A small-molecule ligand and the protein it binds are described below.
Small molecule (SMILES): NC(N)=NCCC[C@H](NC(=O)[C@@H]1CCCN1)C(=O)N[C@H](C=O)Cc1cnc[nH]1

Sequence of chain 50.Q:
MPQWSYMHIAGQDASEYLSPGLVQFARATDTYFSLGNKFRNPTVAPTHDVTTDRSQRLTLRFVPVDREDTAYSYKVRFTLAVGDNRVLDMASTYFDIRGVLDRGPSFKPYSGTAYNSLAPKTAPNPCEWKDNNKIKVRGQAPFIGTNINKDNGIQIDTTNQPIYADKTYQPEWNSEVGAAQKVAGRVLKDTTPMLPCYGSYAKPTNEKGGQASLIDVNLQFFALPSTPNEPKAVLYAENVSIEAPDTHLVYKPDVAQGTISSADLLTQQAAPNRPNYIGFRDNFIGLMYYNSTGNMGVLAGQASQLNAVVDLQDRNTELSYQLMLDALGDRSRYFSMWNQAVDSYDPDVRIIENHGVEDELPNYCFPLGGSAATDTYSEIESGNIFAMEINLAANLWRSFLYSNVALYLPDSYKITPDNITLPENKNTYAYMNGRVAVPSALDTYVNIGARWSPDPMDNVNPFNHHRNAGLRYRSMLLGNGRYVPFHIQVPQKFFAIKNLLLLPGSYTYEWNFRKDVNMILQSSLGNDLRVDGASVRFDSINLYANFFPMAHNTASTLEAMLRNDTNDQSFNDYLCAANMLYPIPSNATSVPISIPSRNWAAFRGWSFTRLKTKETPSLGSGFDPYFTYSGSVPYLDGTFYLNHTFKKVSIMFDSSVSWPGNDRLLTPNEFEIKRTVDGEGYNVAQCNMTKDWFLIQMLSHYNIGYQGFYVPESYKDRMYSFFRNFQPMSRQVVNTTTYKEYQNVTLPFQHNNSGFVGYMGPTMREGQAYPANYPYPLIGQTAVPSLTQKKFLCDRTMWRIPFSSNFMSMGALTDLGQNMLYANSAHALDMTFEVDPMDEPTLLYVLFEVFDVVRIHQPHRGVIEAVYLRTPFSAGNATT

Binding-site contacts:
Ligand atom CA contacts residue ARG649 of chain 50.Q at 3.4 Å.
Ligand atom CB contacts residue ARG649 of chain 50.Q at 3.6 Å.
Ligand atom CB contacts residue GLU894 of chain 50.Q at 3.5 Å.
Ligand atom CD contacts residue CYS621 of chain 50.Q at 3.6 Å (hydrophobic).
Ligand atom CG contacts residue GLU894 of chain 50.Q at 3.9 Å.
Ligand atom CG contacts residue ARG46 of chain 50.S at 3.9 Å.
Ligand atom N contacts residue ASP618 of chain 50.Q at 3.9 Å.
Ligand atom NE2 contacts residue GLU894 of chain 50.Q at 4.1 Å.
Ligand atom CA contacts residue TYR619 of chain 50.Q at 3.8 Å (hydrophobic).
Ligand atom N contacts residue CYS621 of chain 50.Q at 2.8 Å (h-bond).
Ligand atom CB contacts residue PHE896 of chain 50.Q at 3.3 Å (hydrophobic).
Ligand atom O contacts residue ARG845 of chain 50.Q at 3.8 Å.
Ligand atom CB contacts residue TYR619 of chain 50.Q at 3.8 Å (hydrophobic).
Ligand atom CB contacts residue ALA857 of chain 50.Q at 3.9 Å (hydrophobic).
Ligand atom ND1 contacts residue LEU620 of chain 50.Q at 3.0 Å.
Ligand atom C contacts residue TYR619 of chain 50.Q at 3.1 Å (hydrophobic).
Ligand atom CD contacts residue ARG46 of chain 50.S at 4.1 Å.
Ligand atom N contacts residue ASN617 of chain 50.Q at 3.6 Å.
Ligand atom CG contacts residue TYR619 of chain 50.Q at 3.8 Å (hydrophobic).
Ligand atom CA contacts residue TYR619 of chain 50.Q at 3.9 Å (hydrophobic).
Ligand atom N contacts residue TYR619 of chain 50.Q at 3.6 Å.
Ligand atom CD2 contacts residue ARG845 of chain 50.Q at 3.5 Å.
Ligand atom O contacts residue ALA857 of chain 50.Q at 4.0 Å.
Ligand atom CD contacts residue ASP897 of chain 50.Q at 3.5 Å.
Ligand atom CB contacts residue TYR619 of chain 50.Q at 3.0 Å (hydrophobic).
Ligand atom CB contacts residue ARG649 of chain 50.Q at 4.1 Å.
Ligand atom C contacts residue ARG845 of chain 50.Q at 3.6 Å.
Ligand atom CD2 contacts residue GLU894 of chain 50.Q at 3.7 Å.
Ligand atom N contacts residue TYR619 of chain 50.Q at 3.5 Å (h-bond).
Ligand atom CA contacts residue CYS621 of chain 50.Q at 3.7 Å (hydrophobic).
Ligand atom CE1 contacts residue MET843 of chain 50.Q at 3.6 Å (hydrophobic).
Ligand atom CD contacts residue ASN617 of chain 50.Q at 3.2 Å.
Ligand atom O contacts residue ARG649 of chain 50.Q at 3.9 Å.
Ligand atom CE1 contacts residue LEU348 of chain 50.Q at 3.9 Å (hydrophobic).
Ligand atom O contacts residue TYR619 of chain 50.Q at 2.6 Å.
Ligand atom CD contacts residue PHE896 of chain 50.Q at 4.1 Å (hydrophobic).
Ligand atom N contacts residue ARG649 of chain 50.Q at 4.1 Å.
Ligand atom CE1 contacts residue LEU620 of chain 50.Q at 3.5 Å (hydrophobic).
Ligand atom CG contacts residue ASN617 of chain 50.Q at 4.1 Å.
Ligand atom CG contacts residue PHE896 of chain 50.Q at 3.0 Å (hydrophobic).

Sequence of chain 50.S:
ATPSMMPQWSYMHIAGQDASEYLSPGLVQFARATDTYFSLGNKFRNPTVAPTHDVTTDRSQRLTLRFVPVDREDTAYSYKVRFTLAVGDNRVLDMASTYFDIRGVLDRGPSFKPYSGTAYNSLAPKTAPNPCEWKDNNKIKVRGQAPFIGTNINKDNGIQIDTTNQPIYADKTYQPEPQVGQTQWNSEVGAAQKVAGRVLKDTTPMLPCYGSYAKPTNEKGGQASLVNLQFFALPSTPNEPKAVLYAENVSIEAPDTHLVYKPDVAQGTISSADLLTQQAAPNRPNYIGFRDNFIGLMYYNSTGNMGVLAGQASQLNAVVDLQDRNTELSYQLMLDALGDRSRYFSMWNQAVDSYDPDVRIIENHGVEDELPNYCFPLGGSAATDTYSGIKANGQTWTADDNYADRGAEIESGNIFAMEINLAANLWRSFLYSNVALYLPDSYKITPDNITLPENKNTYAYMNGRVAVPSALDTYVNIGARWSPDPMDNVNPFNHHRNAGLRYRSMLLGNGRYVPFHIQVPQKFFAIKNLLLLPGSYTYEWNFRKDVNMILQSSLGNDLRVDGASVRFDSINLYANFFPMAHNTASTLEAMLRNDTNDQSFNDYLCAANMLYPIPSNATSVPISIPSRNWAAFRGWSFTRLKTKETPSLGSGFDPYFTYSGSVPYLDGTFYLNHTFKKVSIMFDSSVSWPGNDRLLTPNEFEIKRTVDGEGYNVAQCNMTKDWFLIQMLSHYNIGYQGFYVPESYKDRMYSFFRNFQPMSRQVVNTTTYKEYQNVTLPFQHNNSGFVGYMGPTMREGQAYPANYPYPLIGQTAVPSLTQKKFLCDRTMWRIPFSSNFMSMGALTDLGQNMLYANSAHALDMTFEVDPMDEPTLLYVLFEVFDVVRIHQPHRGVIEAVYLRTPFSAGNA